Sequence of chain 5.A:
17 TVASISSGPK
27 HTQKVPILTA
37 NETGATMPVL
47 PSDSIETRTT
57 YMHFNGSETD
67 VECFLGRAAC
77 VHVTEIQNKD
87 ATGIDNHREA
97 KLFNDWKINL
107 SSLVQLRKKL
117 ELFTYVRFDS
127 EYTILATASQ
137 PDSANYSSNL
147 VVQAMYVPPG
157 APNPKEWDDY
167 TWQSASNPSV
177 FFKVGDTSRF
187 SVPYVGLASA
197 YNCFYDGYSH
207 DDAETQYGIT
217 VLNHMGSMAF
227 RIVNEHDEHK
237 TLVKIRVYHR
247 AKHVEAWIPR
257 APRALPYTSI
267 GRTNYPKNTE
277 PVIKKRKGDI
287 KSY

A protein and the small-molecule ligand that binds it are described below.
Small molecule (SMILES): COc1ccc(N2CCN(c3cccc(C)c3)CC2)nn1

Binding-site contacts:
Ligand atom C13 contacts residue SER126 of chain 5.A at 3.7 Å.
Ligand atom C1 contacts residue ASN198 of chain 5.A at 4.0 Å.
Ligand atom C19 contacts residue VAL188 of chain 5.A at 3.5 Å (hydrophobic).
Ligand atom C14 contacts residue TYR128 of chain 5.A at 3.3 Å (hydrophobic).
Ligand atom C21 contacts residue MET224 of chain 5.A at 4.0 Å (hydrophobic).
Ligand atom C19 contacts residue TYR152 of chain 5.A at 3.9 Å (hydrophobic).
Ligand atom C1 contacts residue DMS1 of chain 5.F at 4.1 Å.
Ligand atom C17 contacts residue ILE104 of chain 5.A at 3.8 Å (hydrophobic).
Ligand atom C18 contacts residue VAL188 of chain 5.A at 3.9 Å (hydrophobic).
Ligand atom C10 contacts residue LEU106 of chain 5.A at 4.0 Å (hydrophobic).
Ligand atom C18 contacts residue TYR152 of chain 5.A at 3.8 Å (hydrophobic).
Ligand atom N5 contacts residue DMS1 of chain 5.F at 3.9 Å.
Ligand atom C11 contacts residue TYR128 of chain 5.A at 3.4 Å (hydrophobic).
Ligand atom C19 contacts residue VAL191 of chain 5.A at 4.0 Å (hydrophobic).
Ligand atom C14 contacts residue SER126 of chain 5.A at 3.6 Å.
Ligand atom C10 contacts residue TYR128 of chain 5.A at 3.6 Å (hydrophobic).
Ligand atom C7 contacts residue LEU106 of chain 5.A at 4.1 Å (hydrophobic).
Ligand atom N9 contacts residue TYR128 of chain 5.A at 4.1 Å.
Ligand atom C20 contacts residue VAL191 of chain 5.A at 3.5 Å (hydrophobic).
Ligand atom C17 contacts residue TYR128 of chain 5.A at 3.8 Å (hydrophobic).
Ligand atom C16 contacts residue ILE104 of chain 5.A at 3.7 Å (hydrophobic).
Ligand atom C15 contacts residue TYR128 of chain 5.A at 3.0 Å (hydrophobic).
Ligand atom C8 contacts residue PHE124 of chain 5.A at 3.6 Å (hydrophobic).
Ligand atom C20 contacts residue VAL188 of chain 5.A at 3.7 Å (hydrophobic).
Ligand atom C7 contacts residue PHE124 of chain 5.A at 3.8 Å (hydrophobic).
Ligand atom C10 contacts residue MET221 of chain 5.A at 4.0 Å (hydrophobic).
Ligand atom C8 contacts residue TYR197 of chain 5.A at 3.4 Å (hydrophobic).
Ligand atom C10 contacts residue ILE104 of chain 5.A at 3.9 Å (hydrophobic).
Ligand atom C7 contacts residue TYR197 of chain 5.A at 3.5 Å (hydrophobic).
Ligand atom N12 contacts residue TYR128 of chain 5.A at 2.5 Å (h-bond).
Ligand atom C14 contacts residue TYR197 of chain 5.A at 4.1 Å (hydrophobic).
Ligand atom C21 contacts residue ILE104 of chain 5.A at 3.5 Å (hydrophobic).
Ligand atom C11 contacts residue ILE104 of chain 5.A at 3.5 Å (hydrophobic).
Ligand atom C16 contacts residue TYR128 of chain 5.A at 2.9 Å (hydrophobic).
Ligand atom C11 contacts residue MET221 of chain 5.A at 4.0 Å (hydrophobic).
Ligand atom N4 contacts residue ASN219 of chain 5.A at 4.0 Å.
Ligand atom N4 contacts residue DMS1 of chain 5.F at 3.6 Å (h-bond).
Ligand atom C13 contacts residue TYR197 of chain 5.A at 4.0 Å (hydrophobic).
Ligand atom N5 contacts residue ASN219 of chain 5.A at 4.1 Å.
Ligand atom C13 contacts residue TYR128 of chain 5.A at 3.0 Å (hydrophobic).